Binding-site contacts:
Ligand atom C4 contacts residue ASN227 of chain 1.B at 4.2 Å.
Ligand atom C6 contacts residue SER105 of chain 1.B at 4.1 Å.
Ligand atom O7 contacts residue ASN227 of chain 1.B at 3.1 Å (h-bond).
Ligand atom C1 contacts residue THR229 of chain 1.B at 3.9 Å.
Ligand atom O5 contacts residue SER105 of chain 1.B at 3.3 Å (h-bond).
Ligand atom N2 contacts residue ASN227 of chain 1.B at 3.0 Å (h-bond).
Ligand atom O5 contacts residue ASN227 of chain 1.B at 2.3 Å (h-bond).
Ligand atom C1 contacts residue SER105 of chain 1.B at 3.9 Å.
Ligand atom C7 contacts residue ASN227 of chain 1.B at 3.3 Å.
Ligand atom C5 contacts residue SER105 of chain 1.B at 4.3 Å.
Ligand atom C5 contacts residue ASN227 of chain 1.B at 3.7 Å.
Ligand atom C3 contacts residue ASN227 of chain 1.B at 3.8 Å.
Ligand atom C8 contacts residue ASN227 of chain 1.B at 4.0 Å.
Ligand atom C5 contacts residue THR229 of chain 1.B at 4.0 Å.
Ligand atom C2 contacts residue ASN227 of chain 1.B at 2.5 Å.
Ligand atom C1 contacts residue ASN227 of chain 1.B at 1.4 Å.
Ligand atom O5 contacts residue THR229 of chain 1.B at 3.8 Å.

Sequence of chain 1.B:
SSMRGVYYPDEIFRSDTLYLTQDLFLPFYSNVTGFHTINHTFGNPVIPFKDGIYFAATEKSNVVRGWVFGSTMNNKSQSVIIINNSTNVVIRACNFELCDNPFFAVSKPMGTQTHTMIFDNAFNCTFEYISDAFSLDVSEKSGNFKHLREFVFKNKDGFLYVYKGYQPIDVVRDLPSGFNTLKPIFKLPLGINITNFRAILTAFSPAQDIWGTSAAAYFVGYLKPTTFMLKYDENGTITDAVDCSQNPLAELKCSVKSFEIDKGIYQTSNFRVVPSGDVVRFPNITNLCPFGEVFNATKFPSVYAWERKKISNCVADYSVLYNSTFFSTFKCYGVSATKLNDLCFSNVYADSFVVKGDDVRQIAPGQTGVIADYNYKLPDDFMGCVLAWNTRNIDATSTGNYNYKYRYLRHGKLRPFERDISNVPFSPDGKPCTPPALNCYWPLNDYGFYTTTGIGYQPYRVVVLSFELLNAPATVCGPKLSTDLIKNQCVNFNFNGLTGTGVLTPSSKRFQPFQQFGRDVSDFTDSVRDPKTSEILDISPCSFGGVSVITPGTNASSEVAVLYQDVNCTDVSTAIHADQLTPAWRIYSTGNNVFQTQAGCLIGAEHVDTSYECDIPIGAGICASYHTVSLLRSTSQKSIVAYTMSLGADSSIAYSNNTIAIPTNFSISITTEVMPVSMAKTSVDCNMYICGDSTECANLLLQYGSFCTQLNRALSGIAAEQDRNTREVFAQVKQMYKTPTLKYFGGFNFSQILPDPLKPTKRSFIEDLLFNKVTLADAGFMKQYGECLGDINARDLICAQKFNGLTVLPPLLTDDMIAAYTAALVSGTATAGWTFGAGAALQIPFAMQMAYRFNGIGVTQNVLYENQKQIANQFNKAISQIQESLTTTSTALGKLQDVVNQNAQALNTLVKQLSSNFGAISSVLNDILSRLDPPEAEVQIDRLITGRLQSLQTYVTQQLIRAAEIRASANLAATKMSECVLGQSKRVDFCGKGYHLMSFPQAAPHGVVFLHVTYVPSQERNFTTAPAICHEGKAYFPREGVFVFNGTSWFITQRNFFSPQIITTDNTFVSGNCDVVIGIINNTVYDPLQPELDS

A protein and the small-molecule ligand that binds it are described below.
Small molecule (SMILES): CC(=O)N[C@@H]1[C@@H](O)[C@H](O)[C@@H](CO)O[C@H]1O